Sequence of chain 1.C:
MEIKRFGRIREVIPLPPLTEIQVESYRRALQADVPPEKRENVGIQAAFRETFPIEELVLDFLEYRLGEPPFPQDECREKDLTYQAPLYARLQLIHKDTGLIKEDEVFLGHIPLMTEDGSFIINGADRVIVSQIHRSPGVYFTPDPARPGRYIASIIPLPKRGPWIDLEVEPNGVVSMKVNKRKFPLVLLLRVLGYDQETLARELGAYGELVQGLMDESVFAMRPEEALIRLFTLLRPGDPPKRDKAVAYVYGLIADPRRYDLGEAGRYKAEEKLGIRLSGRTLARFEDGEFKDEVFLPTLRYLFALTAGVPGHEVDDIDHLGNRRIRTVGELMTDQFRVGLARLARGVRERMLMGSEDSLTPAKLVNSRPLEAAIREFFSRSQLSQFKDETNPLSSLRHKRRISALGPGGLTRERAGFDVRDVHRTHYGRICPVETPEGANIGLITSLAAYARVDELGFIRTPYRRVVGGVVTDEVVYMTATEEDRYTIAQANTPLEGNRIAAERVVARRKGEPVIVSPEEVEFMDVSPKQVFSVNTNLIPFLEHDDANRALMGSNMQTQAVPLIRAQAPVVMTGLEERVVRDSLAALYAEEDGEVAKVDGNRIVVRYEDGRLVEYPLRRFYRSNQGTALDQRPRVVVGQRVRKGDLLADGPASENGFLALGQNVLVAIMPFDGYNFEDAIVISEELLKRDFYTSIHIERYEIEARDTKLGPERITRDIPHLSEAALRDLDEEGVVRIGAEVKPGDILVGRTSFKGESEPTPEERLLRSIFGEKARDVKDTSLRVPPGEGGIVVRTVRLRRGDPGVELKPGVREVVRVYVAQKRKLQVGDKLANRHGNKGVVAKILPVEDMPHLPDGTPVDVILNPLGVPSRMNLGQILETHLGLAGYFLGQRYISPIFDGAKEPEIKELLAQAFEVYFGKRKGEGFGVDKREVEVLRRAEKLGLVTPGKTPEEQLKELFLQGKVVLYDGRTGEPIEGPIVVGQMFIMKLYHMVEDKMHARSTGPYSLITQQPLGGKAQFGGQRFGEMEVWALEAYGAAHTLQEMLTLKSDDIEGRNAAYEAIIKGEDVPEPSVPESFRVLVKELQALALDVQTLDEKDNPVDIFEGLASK

Binding-site contacts:
Ligand atom C5' contacts residue ARG420 of chain 1.C at 3.6 Å.
Ligand atom O2' contacts residue ARG704 of chain 1.D at 2.8 Å (salt-bridge).
Ligand atom N4 contacts residue GLU344 of chain 1.F at 2.9 Å (salt-bridge).
Ligand atom OP2 contacts residue ASN448 of chain 1.C at 2.9 Å (h-bond).
Ligand atom OP2 contacts residue ASP343 of chain 1.F at 3.2 Å (salt-bridge).
Ligand atom OP1 contacts residue LEU413 of chain 1.C at 3.3 Å.
Ligand atom OP1 contacts residue LYS838 of chain 1.C at 3.5 Å (salt-bridge).
Ligand atom C4' contacts residue GLN390 of chain 1.C at 3.6 Å.
Ligand atom OP2 contacts residue GLU344 of chain 1.F at 3.2 Å.
Ligand atom P contacts residue ASP343 of chain 1.F at 3.5 Å.
Ligand atom C3' contacts residue ASP743 of chain 1.D at 3.4 Å.
Ligand atom O3' contacts residue ASP741 of chain 1.D at 3.2 Å (salt-bridge).
Ligand atom O3' contacts residue ASP739 of chain 1.D at 3.6 Å.
Ligand atom O5' contacts residue ASN448 of chain 1.C at 3.6 Å.
Ligand atom OP1 contacts residue GLN567 of chain 1.C at 3.2 Å (h-bond).
Ligand atom C6 contacts residue ASP343 of chain 1.F at 3.4 Å.
Ligand atom OP1 contacts residue PRO444 of chain 1.C at 3.4 Å.
Ligand atom OP1 contacts residue ILE452 of chain 1.C at 3.5 Å.
Ligand atom OP2 contacts residue LYS846 of chain 1.C at 3.6 Å (salt-bridge).
Ligand atom C4' contacts residue ASP743 of chain 1.D at 3.2 Å.
Ligand atom C3' contacts residue MG1 of chain 1.M at 3.3 Å.
Ligand atom O4' contacts residue ASP343 of chain 1.F at 3.0 Å.
Ligand atom O2' contacts residue ASP743 of chain 1.D at 3.1 Å (salt-bridge).
Ligand atom C2' contacts residue ARG704 of chain 1.D at 3.5 Å.
Ligand atom O5' contacts residue ASP343 of chain 1.F at 3.4 Å (salt-bridge).
Ligand atom OP1 contacts residue ARG420 of chain 1.C at 2.4 Å (salt-bridge).
Ligand atom O2' contacts residue ASP343 of chain 1.F at 3.5 Å (salt-bridge).
Ligand atom C6 contacts residue GLU344 of chain 1.F at 3.3 Å.
Ligand atom N1 contacts residue ASP343 of chain 1.F at 3.5 Å (salt-bridge).
Ligand atom O3' contacts residue LYS838 of chain 1.C at 3.6 Å.
Ligand atom O3' contacts residue ASP743 of chain 1.D at 2.7 Å (salt-bridge).
Ligand atom C5 contacts residue GLU344 of chain 1.F at 3.1 Å.
Ligand atom C1' contacts residue ASP343 of chain 1.F at 3.2 Å.
Ligand atom OP1 contacts residue LYS846 of chain 1.C at 2.3 Å (salt-bridge).
Ligand atom C4' contacts residue HIS999 of chain 1.C at 3.6 Å.
Ligand atom P contacts residue LYS846 of chain 1.C at 3.4 Å.
Ligand atom O3' contacts residue GLN390 of chain 1.C at 3.6 Å.
Ligand atom O5' contacts residue GLU344 of chain 1.F at 3.6 Å.
Ligand atom O3' contacts residue MG1 of chain 1.M at 1.9 Å.
Ligand atom OP2 contacts residue ARG420 of chain 1.C at 3.0 Å (salt-bridge).

Sequence of chain 1.D:
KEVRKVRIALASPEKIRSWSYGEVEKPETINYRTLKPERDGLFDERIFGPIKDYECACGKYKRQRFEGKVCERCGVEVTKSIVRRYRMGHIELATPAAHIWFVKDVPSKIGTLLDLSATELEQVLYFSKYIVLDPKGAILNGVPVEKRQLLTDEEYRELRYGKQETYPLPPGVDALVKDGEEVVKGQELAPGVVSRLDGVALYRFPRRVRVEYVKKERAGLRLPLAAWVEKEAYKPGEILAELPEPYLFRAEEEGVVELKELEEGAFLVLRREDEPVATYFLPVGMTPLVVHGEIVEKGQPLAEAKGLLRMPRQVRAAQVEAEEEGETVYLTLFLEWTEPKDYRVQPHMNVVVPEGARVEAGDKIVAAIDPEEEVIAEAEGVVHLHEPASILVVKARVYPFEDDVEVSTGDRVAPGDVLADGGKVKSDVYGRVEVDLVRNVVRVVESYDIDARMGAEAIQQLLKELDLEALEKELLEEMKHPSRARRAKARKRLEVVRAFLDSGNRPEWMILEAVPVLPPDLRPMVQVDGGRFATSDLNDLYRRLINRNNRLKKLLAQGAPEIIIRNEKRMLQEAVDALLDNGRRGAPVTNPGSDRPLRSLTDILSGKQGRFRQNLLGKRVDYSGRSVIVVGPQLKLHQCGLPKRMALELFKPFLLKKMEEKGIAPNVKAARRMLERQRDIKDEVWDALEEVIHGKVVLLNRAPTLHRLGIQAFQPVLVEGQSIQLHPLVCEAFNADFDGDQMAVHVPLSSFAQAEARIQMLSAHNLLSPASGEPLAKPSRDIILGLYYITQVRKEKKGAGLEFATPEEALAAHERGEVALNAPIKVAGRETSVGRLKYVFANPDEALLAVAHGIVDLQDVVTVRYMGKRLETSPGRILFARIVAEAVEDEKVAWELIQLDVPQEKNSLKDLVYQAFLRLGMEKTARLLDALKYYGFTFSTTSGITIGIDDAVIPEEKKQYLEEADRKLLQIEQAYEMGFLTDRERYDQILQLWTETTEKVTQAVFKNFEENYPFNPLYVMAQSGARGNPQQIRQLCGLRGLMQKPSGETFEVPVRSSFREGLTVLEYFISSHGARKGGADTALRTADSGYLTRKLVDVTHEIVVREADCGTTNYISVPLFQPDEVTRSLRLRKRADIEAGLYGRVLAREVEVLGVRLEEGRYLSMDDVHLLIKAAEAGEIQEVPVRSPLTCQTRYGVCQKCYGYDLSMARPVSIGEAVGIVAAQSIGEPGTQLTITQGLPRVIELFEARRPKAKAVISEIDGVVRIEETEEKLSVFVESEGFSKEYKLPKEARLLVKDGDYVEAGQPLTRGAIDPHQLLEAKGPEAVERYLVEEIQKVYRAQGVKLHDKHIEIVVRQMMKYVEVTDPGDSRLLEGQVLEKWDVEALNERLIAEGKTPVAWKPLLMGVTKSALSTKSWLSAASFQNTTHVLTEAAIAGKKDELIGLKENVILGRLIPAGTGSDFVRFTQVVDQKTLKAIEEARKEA

A small-molecule ligand and the protein it binds are described below.
Small molecule (SMILES): Nc1ccn([C@@H]2O[C@H](CO[P](=O)(O)O[C@H]3[C@@H](O)[C@H](n4ccc(N)nc4=O)O[C@@H]3CO[P](=O)(O)O[C@H]3[C@@H](O)[C@H](n4ccc(N)nc4=O)O[C@@H]3CO[P](=O)(O)O[C@H]3[C@@H](O)[C@H](n4ccc(N)nc4=O)O[C@@H]3CO[P](=O)(O)O[C@H]3[C@@H](O)[C@H](n4ccc(N)nc4=O)O[C@@H]3COP(=O)=O)[C@@H](O)[C@H]2O)c(=O)n1

Sequence of chain 1.F:
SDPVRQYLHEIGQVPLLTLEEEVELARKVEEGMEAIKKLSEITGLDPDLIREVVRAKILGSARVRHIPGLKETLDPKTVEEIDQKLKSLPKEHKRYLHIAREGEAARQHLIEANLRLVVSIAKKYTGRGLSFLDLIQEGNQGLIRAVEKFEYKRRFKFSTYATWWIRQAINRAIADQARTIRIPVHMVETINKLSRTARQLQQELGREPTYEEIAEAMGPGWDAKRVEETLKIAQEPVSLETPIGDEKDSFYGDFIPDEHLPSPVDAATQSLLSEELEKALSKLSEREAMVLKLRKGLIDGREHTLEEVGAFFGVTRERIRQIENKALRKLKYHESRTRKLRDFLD